Binding-site contacts:
Ligand atom C8 contacts residue SER336 of chain 3.C at 3.7 Å.
Ligand atom C22 contacts residue MET290 of chain 1.C at 4.0 Å (hydrophobic).
Ligand atom C23 contacts residue MET290 of chain 1.C at 3.7 Å (hydrophobic).
Ligand atom N1 contacts residue ALA146 of chain 1.C at 3.8 Å.
Ligand atom BR1 contacts residue VAL25 of chain 3.C at 4.0 Å.
Ligand atom BR1 contacts residue HIS147 of chain 1.C at 3.5 Å.
Ligand atom N2 contacts residue GLU311 of chain 1.C at 3.6 Å (salt-bridge).
Ligand atom C14 contacts residue GLY285 of chain 1.C at 3.7 Å.
Ligand atom C9 contacts residue GLU311 of chain 1.C at 3.7 Å.
Ligand atom BR1 contacts residue GLY339 of chain 3.C at 3.3 Å.
Ligand atom C contacts residue GLU311 of chain 1.C at 3.8 Å.
Ligand atom C9 contacts residue TYR340 of chain 3.C at 3.5 Å (hydrophobic).
Ligand atom C21 contacts residue THR203 of chain 1.C at 3.4 Å.
Ligand atom C21 contacts residue IMP1 of chain 1.S at 3.3 Å.
Ligand atom C7 contacts residue HIS147 of chain 1.C at 4.0 Å.
Ligand atom C23 contacts residue GLU311 of chain 1.C at 4.0 Å.
Ligand atom C19 contacts residue ALA146 of chain 1.C at 3.8 Å (hydrophobic).
Ligand atom C7 contacts residue PRO27 of chain 3.C at 4.0 Å (hydrophobic).
Ligand atom C4 contacts residue GLU311 of chain 1.C at 3.8 Å.
Ligand atom C4 contacts residue ALA146 of chain 1.C at 3.8 Å (hydrophobic).
Ligand atom C6 contacts residue PRO27 of chain 3.C at 4.0 Å (hydrophobic).
Ligand atom C21 contacts residue TYR340 of chain 3.C at 3.8 Å (hydrophobic).
Ligand atom C20 contacts residue IMP1 of chain 1.S at 3.2 Å.
Ligand atom O contacts residue ALA146 of chain 1.C at 3.8 Å.
Ligand atom N1 contacts residue GLU311 of chain 1.C at 3.0 Å (salt-bridge).
Ligand atom C8 contacts residue TYR340 of chain 3.C at 3.8 Å (hydrophobic).
Ligand atom C18 contacts residue ALA146 of chain 1.C at 4.0 Å (hydrophobic).
Ligand atom C23 contacts residue VAL309 of chain 1.C at 4.0 Å (hydrophobic).
Ligand atom C21 contacts residue GLU311 of chain 1.C at 3.6 Å.
Ligand atom C14 contacts residue MET284 of chain 1.C at 4.0 Å (hydrophobic).
Ligand atom C contacts residue ALA146 of chain 1.C at 3.9 Å (hydrophobic).
Ligand atom C19 contacts residue IMP1 of chain 1.S at 3.4 Å.
Ligand atom C15 contacts residue GLY285 of chain 1.C at 3.7 Å.
Ligand atom C9 contacts residue SER336 of chain 3.C at 3.8 Å.
Ligand atom C17 contacts residue IMP1 of chain 1.S at 4.0 Å.
Ligand atom C16 contacts residue GLY285 of chain 1.C at 3.9 Å.
Ligand atom C21 contacts residue ALA146 of chain 1.C at 3.5 Å (hydrophobic).
Ligand atom C13 contacts residue GLY285 of chain 1.C at 4.0 Å.
Ligand atom C15 contacts residue MET284 of chain 1.C at 3.6 Å (hydrophobic).
Ligand atom C23 contacts residue GLY285 of chain 1.C at 3.8 Å.

Sequence of chain 3.C:
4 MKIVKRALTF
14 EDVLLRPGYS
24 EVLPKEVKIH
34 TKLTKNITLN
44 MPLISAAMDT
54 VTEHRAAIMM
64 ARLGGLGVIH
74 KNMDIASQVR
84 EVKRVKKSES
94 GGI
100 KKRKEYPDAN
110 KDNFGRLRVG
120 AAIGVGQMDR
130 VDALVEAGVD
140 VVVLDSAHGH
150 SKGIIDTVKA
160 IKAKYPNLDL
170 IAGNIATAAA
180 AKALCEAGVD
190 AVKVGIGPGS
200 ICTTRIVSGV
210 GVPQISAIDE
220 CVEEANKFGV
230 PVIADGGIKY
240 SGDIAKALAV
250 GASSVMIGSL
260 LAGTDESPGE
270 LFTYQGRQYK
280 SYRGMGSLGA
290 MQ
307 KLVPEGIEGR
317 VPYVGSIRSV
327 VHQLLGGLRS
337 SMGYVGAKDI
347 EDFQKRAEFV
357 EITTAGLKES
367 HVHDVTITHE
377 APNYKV

Sequence of chain 1.C:
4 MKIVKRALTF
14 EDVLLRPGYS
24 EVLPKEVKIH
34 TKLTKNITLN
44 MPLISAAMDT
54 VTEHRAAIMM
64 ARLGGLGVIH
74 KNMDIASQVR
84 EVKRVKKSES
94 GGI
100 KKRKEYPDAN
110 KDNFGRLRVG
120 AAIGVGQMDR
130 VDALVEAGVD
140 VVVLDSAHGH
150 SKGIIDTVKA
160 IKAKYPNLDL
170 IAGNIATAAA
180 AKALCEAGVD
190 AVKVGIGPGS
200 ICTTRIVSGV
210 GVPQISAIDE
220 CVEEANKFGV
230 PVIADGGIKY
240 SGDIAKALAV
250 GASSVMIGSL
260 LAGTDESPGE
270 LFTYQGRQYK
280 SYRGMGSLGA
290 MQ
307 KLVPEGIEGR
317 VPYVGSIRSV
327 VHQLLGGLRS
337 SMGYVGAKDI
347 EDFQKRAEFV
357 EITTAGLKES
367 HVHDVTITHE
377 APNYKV

The protein below binds the small molecule below.
Small molecule (SMILES): C=C(C)c1cccc(C(C)(C)NC(=O)Nc2ccc(Br)cc2)c1